Sequence of chain 15.A:
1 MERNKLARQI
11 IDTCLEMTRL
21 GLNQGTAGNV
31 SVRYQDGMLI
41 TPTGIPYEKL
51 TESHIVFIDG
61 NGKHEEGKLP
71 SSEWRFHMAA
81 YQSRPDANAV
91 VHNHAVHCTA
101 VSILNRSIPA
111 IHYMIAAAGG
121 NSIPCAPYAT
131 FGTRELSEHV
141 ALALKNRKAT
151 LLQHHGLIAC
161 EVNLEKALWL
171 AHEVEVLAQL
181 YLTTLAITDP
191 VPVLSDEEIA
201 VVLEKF

Sequence of chain 9.A:
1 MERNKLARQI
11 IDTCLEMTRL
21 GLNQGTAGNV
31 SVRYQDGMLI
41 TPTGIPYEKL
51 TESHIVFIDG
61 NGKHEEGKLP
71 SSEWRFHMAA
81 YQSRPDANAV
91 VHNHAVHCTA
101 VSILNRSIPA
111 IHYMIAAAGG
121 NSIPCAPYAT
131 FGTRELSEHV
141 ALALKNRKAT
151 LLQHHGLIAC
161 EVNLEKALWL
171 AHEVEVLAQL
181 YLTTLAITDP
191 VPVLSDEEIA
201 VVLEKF

Binding-site contacts:
Ligand atom O4P contacts residue ASN29 of chain 9.A at 2.9 Å (h-bond).
Ligand atom O3P contacts residue THR43 of chain 9.A at 3.7 Å.
Ligand atom O2 contacts residue HIS94 of chain 9.A at 3.7 Å.
Ligand atom O1 contacts residue HIS94 of chain 9.A at 3.0 Å (h-bond).
Ligand atom O1 contacts residue ZN1 of chain 9.B at 2.2 Å.
Ligand atom O2 contacts residue TYR113 of chain 15.A at 3.4 Å (h-bond).
Ligand atom O4P contacts residue GLY28 of chain 9.A at 3.5 Å (h-bond).
Ligand atom C2 contacts residue ASN29 of chain 9.A at 3.5 Å.
Ligand atom C1 contacts residue HIS94 of chain 9.A at 3.9 Å.
Ligand atom N2 contacts residue TYR113 of chain 15.A at 3.7 Å.
Ligand atom O2P contacts residue THR43 of chain 9.A at 2.9 Å (h-bond).
Ligand atom N2 contacts residue GLU73 of chain 9.A at 3.1 Å (salt-bridge).
Ligand atom O2P contacts residue SER72 of chain 9.A at 2.9 Å (h-bond).
Ligand atom P contacts residue SER71 of chain 9.A at 3.8 Å.
Ligand atom N2 contacts residue ZN1 of chain 9.B at 2.8 Å.
Ligand atom N2 contacts residue SER72 of chain 9.A at 4.0 Å.
Ligand atom C1 contacts residue ASN29 of chain 9.A at 3.3 Å.
Ligand atom O1 contacts residue ASN29 of chain 9.A at 3.6 Å.
Ligand atom O2 contacts residue HIS155 of chain 9.A at 2.9 Å (h-bond).
Ligand atom O3P contacts residue GLY44 of chain 9.A at 2.9 Å (h-bond).
Ligand atom N2 contacts residue ASN29 of chain 9.A at 3.6 Å.
Ligand atom C2 contacts residue GLY28 of chain 9.A at 3.6 Å.
Ligand atom O1 contacts residue ALA27 of chain 9.A at 3.8 Å.
Ligand atom O1P contacts residue SER72 of chain 9.A at 3.6 Å.
Ligand atom O2 contacts residue ZN1 of chain 9.B at 1.9 Å.
Ligand atom P contacts residue THR43 of chain 9.A at 3.9 Å.
Ligand atom P contacts residue SER72 of chain 9.A at 4.0 Å.
Ligand atom C2 contacts residue THR26 of chain 9.A at 3.6 Å.
Ligand atom P contacts residue ASN29 of chain 9.A at 3.9 Å.
Ligand atom O4P contacts residue SER71 of chain 9.A at 2.6 Å (h-bond).
Ligand atom O1 contacts residue HIS92 of chain 9.A at 3.2 Å (h-bond).
Ligand atom O1P contacts residue ASN29 of chain 9.A at 3.6 Å.
Ligand atom O2 contacts residue GLU73 of chain 9.A at 2.4 Å (salt-bridge).
Ligand atom O2 contacts residue HIS92 of chain 9.A at 3.4 Å (h-bond).
Ligand atom O1 contacts residue GLY28 of chain 9.A at 2.9 Å (h-bond).
Ligand atom C1 contacts residue GLY28 of chain 9.A at 3.6 Å.
Ligand atom C2 contacts residue ALA27 of chain 9.A at 4.0 Å (hydrophobic).
Ligand atom O2P contacts residue SER71 of chain 9.A at 3.7 Å.
Ligand atom O3P contacts residue THR26 of chain 9.A at 3.6 Å (h-bond).
Ligand atom C1 contacts residue ZN1 of chain 9.B at 2.8 Å.

The small molecule below binds the protein below.
Small molecule (SMILES): O=C(COP(=O)(O)O)NO